Binding-site contacts:
Ligand atom O7 contacts residue SER466 of chain 1.A at 4.2 Å.
Ligand atom N2 contacts residue ASN485 of chain 1.A at 2.7 Å (h-bond).
Ligand atom C7 contacts residue ARG465 of chain 1.A at 3.8 Å.
Ligand atom C5 contacts residue ASN485 of chain 1.A at 3.7 Å.
Ligand atom C8 contacts residue GLU482 of chain 1.A at 4.1 Å.
Ligand atom C7 contacts residue ASN485 of chain 1.A at 3.2 Å.
Ligand atom C4 contacts residue ASN485 of chain 1.A at 4.2 Å.
Ligand atom C8 contacts residue LYS469 of chain 1.A at 3.8 Å.
Ligand atom O3 contacts residue ARG465 of chain 1.A at 3.7 Å.
Ligand atom N2 contacts residue ARG465 of chain 1.A at 4.4 Å.
Ligand atom O7 contacts residue GLU482 of chain 1.A at 4.4 Å.
Ligand atom C8 contacts residue ASN485 of chain 1.A at 4.5 Å.
Ligand atom C7 contacts residue GLU482 of chain 1.A at 4.3 Å.
Ligand atom O7 contacts residue ARG465 of chain 1.A at 3.7 Å.
Ligand atom C2 contacts residue ASN485 of chain 1.A at 2.3 Å.
Ligand atom C3 contacts residue ASN485 of chain 1.A at 3.6 Å.
Ligand atom C8 contacts residue ARG465 of chain 1.A at 3.9 Å.
Ligand atom O5 contacts residue ASN485 of chain 1.A at 2.4 Å (h-bond).
Ligand atom C1 contacts residue ASN485 of chain 1.A at 1.4 Å.
Ligand atom O7 contacts residue ASN485 of chain 1.A at 3.4 Å (h-bond).

Sequence of chain 1.A:
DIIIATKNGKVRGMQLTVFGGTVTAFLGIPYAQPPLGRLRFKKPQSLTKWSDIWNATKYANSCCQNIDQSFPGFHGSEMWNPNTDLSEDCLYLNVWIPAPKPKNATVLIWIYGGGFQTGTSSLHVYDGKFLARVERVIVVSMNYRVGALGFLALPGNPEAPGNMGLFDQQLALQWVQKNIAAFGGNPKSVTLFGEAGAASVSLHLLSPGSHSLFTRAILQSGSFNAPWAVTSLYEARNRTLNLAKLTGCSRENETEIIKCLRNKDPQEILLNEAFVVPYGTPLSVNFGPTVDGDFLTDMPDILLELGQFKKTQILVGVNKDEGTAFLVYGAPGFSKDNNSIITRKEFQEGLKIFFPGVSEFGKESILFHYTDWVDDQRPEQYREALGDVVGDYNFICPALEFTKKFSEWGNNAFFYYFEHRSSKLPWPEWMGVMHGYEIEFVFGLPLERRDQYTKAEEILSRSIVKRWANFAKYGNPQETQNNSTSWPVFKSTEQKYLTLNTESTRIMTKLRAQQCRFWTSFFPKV

A protein and the small-molecule ligand that binds it are described below.
Small molecule (SMILES): CC(=O)N[C@@H]1[C@@H](O)[C@H](O)[C@@H](CO)O[C@H]1O